Binding-site contacts:
Ligand atom N4 contacts residue HIS52 of chain 6.A at 3.1 Å (h-bond).
Ligand atom C3 contacts residue MET84 of chain 7.A at 3.5 Å (hydrophobic).
Ligand atom O13 contacts residue GLU7 of chain 6.A at 2.9 Å (salt-bridge).
Ligand atom O13 contacts residue MN1 of chain 6.E at 2.3 Å.
Ligand atom N1 contacts residue HIS53 of chain 6.A at 3.1 Å (h-bond).
Ligand atom C8 contacts residue GLU149 of chain 7.A at 3.6 Å.
Ligand atom C3 contacts residue MN1 of chain 6.D at 3.2 Å.
Ligand atom N4 contacts residue MET84 of chain 7.A at 3.5 Å.
Ligand atom C5 contacts residue MN1 of chain 6.E at 3.2 Å.
Ligand atom P9 contacts residue ARG76 of chain 6.B at 3.7 Å.
Ligand atom N1 contacts residue HIS145 of chain 7.A at 3.2 Å (h-bond).
Ligand atom O10 contacts residue ARG76 of chain 6.B at 3.0 Å (salt-bridge).
Ligand atom N4 contacts residue MN1 of chain 6.D at 2.3 Å.
Ligand atom C5 contacts residue MN1 of chain 6.D at 3.3 Å.
Ligand atom C5 contacts residue MET84 of chain 7.A at 3.4 Å (hydrophobic).
Ligand atom N1 contacts residue GLU149 of chain 7.A at 3.3 Å (salt-bridge).
Ligand atom N2 contacts residue MET84 of chain 7.A at 3.3 Å.
Ligand atom N4 contacts residue HIS146 of chain 7.A at 3.5 Å (h-bond).
Ligand atom O13 contacts residue HIS29 of chain 7.A at 3.0 Å (h-bond).
Ligand atom C8 contacts residue GLU7 of chain 6.A at 3.7 Å.
Ligand atom C7 contacts residue MN1 of chain 6.E at 3.3 Å.
Ligand atom C7 contacts residue GLU7 of chain 6.A at 3.6 Å.
Ligand atom C3 contacts residue GLU56 of chain 6.A at 3.3 Å.
Ligand atom C7 contacts residue GLU149 of chain 7.A at 3.1 Å.
Ligand atom O12 contacts residue ARG76 of chain 6.B at 2.8 Å (salt-bridge).
Ligand atom C6 contacts residue GLU7 of chain 6.A at 3.6 Å.
Ligand atom C5 contacts residue HIS145 of chain 7.A at 3.2 Å.
Ligand atom N2 contacts residue MN1 of chain 6.E at 3.4 Å.
Ligand atom N1 contacts residue MET84 of chain 7.A at 3.3 Å.
Ligand atom N1 contacts residue MN1 of chain 6.E at 2.3 Å.
Ligand atom O11 contacts residue ARG98 of chain 6.B at 2.8 Å (salt-bridge).
Ligand atom C6 contacts residue MN1 of chain 6.E at 3.6 Å.
Ligand atom O13 contacts residue GLU149 of chain 7.A at 2.8 Å (salt-bridge).
Ligand atom O12 contacts residue SER171 of chain 6.B at 2.6 Å (h-bond).
Ligand atom N4 contacts residue GLU56 of chain 6.A at 3.0 Å (salt-bridge).
Ligand atom O10 contacts residue LYS153 of chain 7.A at 2.8 Å (salt-bridge).
Ligand atom O11 contacts residue LYS173 of chain 6.B at 2.7 Å (salt-bridge).
Ligand atom O13 contacts residue HIS53 of chain 6.A at 3.4 Å (h-bond).
Ligand atom C5 contacts residue HIS52 of chain 6.A at 3.2 Å.
Ligand atom O10 contacts residue ARG98 of chain 6.B at 3.1 Å (salt-bridge).

Sequence of chain 6.B:
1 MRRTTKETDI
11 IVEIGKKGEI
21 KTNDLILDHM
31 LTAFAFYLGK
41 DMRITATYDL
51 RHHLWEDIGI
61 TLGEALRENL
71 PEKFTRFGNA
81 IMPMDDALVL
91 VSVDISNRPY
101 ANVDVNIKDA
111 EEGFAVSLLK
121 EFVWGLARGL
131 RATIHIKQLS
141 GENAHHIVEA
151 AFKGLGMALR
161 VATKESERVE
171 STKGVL

This small molecule binds to this protein.
Small molecule (SMILES): O=P(O)(O)C[C@H](O)Cn1cncn1

Sequence of chain 6.A:
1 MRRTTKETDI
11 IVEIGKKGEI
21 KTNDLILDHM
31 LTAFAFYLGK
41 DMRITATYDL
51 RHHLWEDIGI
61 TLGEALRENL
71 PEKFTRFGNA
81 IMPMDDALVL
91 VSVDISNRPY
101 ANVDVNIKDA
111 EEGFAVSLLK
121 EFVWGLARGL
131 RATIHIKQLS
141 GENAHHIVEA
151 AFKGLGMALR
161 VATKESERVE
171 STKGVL

Sequence of chain 7.A:
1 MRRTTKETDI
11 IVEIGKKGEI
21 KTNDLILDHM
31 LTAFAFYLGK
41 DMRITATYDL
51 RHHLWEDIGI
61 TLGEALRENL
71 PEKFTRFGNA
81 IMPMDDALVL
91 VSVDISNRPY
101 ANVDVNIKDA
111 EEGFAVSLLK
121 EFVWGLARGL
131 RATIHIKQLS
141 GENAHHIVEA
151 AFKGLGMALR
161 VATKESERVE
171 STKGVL